Binding-site contacts:
Ligand atom C5 contacts residue ASN1 of chain 1.F at 3.4 Å.
Ligand atom C5 contacts residue ASN1 of chain 1.F at 3.6 Å.
Ligand atom O3 contacts residue ARG200 of chain 1.A at 3.0 Å (salt-bridge).
Ligand atom C7 contacts residue ASN1 of chain 1.F at 3.5 Å.
Ligand atom C4 contacts residue ASN1 of chain 1.F at 3.9 Å.
Ligand atom O5 contacts residue ASN175 of chain 1.A at 2.7 Å (h-bond).
Ligand atom N2 contacts residue ASN1 of chain 1.F at 3.1 Å (h-bond).
Ligand atom C6 contacts residue GLN138 of chain 1.A at 3.6 Å.
Ligand atom C5 contacts residue ASN175 of chain 1.A at 3.5 Å.
Ligand atom O4 contacts residue ARG200 of chain 1.A at 2.8 Å (salt-bridge).
Ligand atom O6 contacts residue TYR198 of chain 1.A at 3.1 Å.
Ligand atom C2 contacts residue ASN1 of chain 1.F at 2.4 Å.
Ligand atom O7 contacts residue ASN1 of chain 1.F at 3.4 Å (h-bond).
Ligand atom C1 contacts residue ASN175 of chain 1.A at 3.5 Å.
Ligand atom C6 contacts residue TYR198 of chain 1.A at 3.5 Å (hydrophobic).
Ligand atom C3 contacts residue ASN1 of chain 1.F at 3.8 Å.
Ligand atom C3 contacts residue TYR198 of chain 1.A at 3.6 Å (hydrophobic).
Ligand atom C6 contacts residue ASN1 of chain 1.F at 3.4 Å.
Ligand atom C3 contacts residue ARG200 of chain 1.A at 4.0 Å.
Ligand atom C6 contacts residue ASN175 of chain 1.A at 3.3 Å.
Ligand atom C4 contacts residue ARG200 of chain 1.A at 3.9 Å.
Ligand atom O6 contacts residue TRP235 of chain 1.A at 3.8 Å.
Ligand atom C2 contacts residue ARG200 of chain 1.A at 3.8 Å.
Ligand atom C2 contacts residue ASN175 of chain 1.A at 3.7 Å.
Ligand atom O3 contacts residue SER197 of chain 1.A at 4.0 Å.
Ligand atom C6 contacts residue GLN196 of chain 1.A at 3.5 Å.
Ligand atom O4 contacts residue GLN138 of chain 1.A at 3.0 Å (h-bond).
Ligand atom O2 contacts residue TYR198 of chain 1.A at 3.0 Å (h-bond).
Ligand atom C3 contacts residue GLN138 of chain 1.A at 4.1 Å.
Ligand atom O2 contacts residue SER197 of chain 1.A at 3.4 Å (h-bond).
Ligand atom C2 contacts residue GLN196 of chain 1.A at 3.4 Å.
Ligand atom O5 contacts residue TRP235 of chain 1.A at 3.7 Å.
Ligand atom O5 contacts residue ASN1 of chain 1.F at 2.3 Å (h-bond).
Ligand atom C1 contacts residue GLN196 of chain 1.A at 3.4 Å.
Ligand atom O2 contacts residue GLN196 of chain 1.A at 2.9 Å (h-bond).
Ligand atom O3 contacts residue TYR198 of chain 1.A at 2.7 Å (h-bond).
Ligand atom C5 contacts residue GLN138 of chain 1.A at 3.6 Å.
Ligand atom O6 contacts residue GLN196 of chain 1.A at 3.8 Å.
Ligand atom C4 contacts residue GLN138 of chain 1.A at 3.8 Å.
Ligand atom C1 contacts residue ASN1 of chain 1.F at 1.4 Å.

A small-molecule ligand and the protein it binds are described below.
Small molecule (SMILES): CC(=O)N[C@H]1CO[C@H](CO[C@@H]2O[C@@H](C)[C@@H](O)[C@@H](O)[C@@H]2O)[C@@H](O)[C@@H]1O

Sequence of chain 1.A:
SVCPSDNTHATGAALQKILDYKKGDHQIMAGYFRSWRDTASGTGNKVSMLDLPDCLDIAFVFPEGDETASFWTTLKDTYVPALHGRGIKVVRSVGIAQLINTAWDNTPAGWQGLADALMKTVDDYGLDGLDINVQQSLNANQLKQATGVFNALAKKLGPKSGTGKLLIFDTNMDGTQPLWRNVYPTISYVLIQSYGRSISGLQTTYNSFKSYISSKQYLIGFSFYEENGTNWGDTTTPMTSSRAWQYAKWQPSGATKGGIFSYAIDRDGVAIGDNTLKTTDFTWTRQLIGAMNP